Binding-site contacts:
Ligand atom O82 contacts residue TYR460 of chain 1.C at 3.1 Å.
Ligand atom C81 contacts residue TYR460 of chain 1.C at 2.5 Å (hydrophobic).
Ligand atom O43 contacts residue SER732 of chain 1.C at 3.4 Å (h-bond).
Ligand atom C18 contacts residue TYR119 of chain 1.C at 3.3 Å (hydrophobic).
Ligand atom C15 contacts residue TYR460 of chain 1.C at 3.6 Å (hydrophobic).
Ligand atom C80 contacts residue TYR460 of chain 1.C at 2.6 Å (hydrophobic).
Ligand atom C41 contacts residue SER731 of chain 1.C at 3.3 Å.
Ligand atom O82 contacts residue ARG182 of chain 1.C at 3.4 Å (salt-bridge).
Ligand atom C19 contacts residue TYR118 of chain 1.C at 3.5 Å (hydrophobic).
Ligand atom C06 contacts residue GLU232 of chain 1.C at 3.4 Å.
Ligand atom O84 contacts residue HIS210 of chain 1.C at 3.6 Å.
Ligand atom O78 contacts residue GLN120 of chain 1.C at 2.2 Å (h-bond).
Ligand atom O82 contacts residue TYR119 of chain 1.C at 3.3 Å (h-bond).
Ligand atom C07 contacts residue GLU232 of chain 1.C at 3.5 Å.
Ligand atom O42 contacts residue SER731 of chain 1.C at 1.9 Å.
Ligand atom C85 contacts residue GLU232 of chain 1.C at 3.2 Å.
Ligand atom C71 contacts residue TYR118 of chain 1.C at 3.7 Å (hydrophobic).
Ligand atom C27 contacts residue GLN120 of chain 1.C at 3.0 Å.
Ligand atom O43 contacts residue SER731 of chain 1.C at 3.7 Å.
Ligand atom O84 contacts residue GLU232 of chain 1.C at 3.6 Å (salt-bridge).
Ligand atom C85 contacts residue TYR209 of chain 1.C at 3.5 Å (hydrophobic).
Ligand atom O42 contacts residue SER732 of chain 1.C at 3.5 Å (h-bond).
Ligand atom O53 contacts residue SER732 of chain 1.C at 3.5 Å.
Ligand atom C17 contacts residue TYR119 of chain 1.C at 2.7 Å (hydrophobic).
Ligand atom O77 contacts residue LYS729 of chain 1.C at 3.4 Å (salt-bridge).
Ligand atom C02 contacts residue GLY208 of chain 1.C at 3.5 Å.
Ligand atom C18 contacts residue TYR118 of chain 1.C at 3.4 Å (hydrophobic).
Ligand atom C80 contacts residue VAL459 of chain 1.C at 3.2 Å (hydrophobic).
Ligand atom C20 contacts residue TYR460 of chain 1.C at 3.6 Å (hydrophobic).
Ligand atom O72 contacts residue TYR118 of chain 1.C at 3.6 Å.
Ligand atom C18 contacts residue GLN120 of chain 1.C at 3.6 Å.
Ligand atom O42 contacts residue GLY730 of chain 1.C at 3.4 Å.
Ligand atom C13 contacts residue TYR460 of chain 1.C at 3.6 Å (hydrophobic).
Ligand atom C01 contacts residue LYS207 of chain 1.C at 3.4 Å.
Ligand atom C01 contacts residue GLY208 of chain 1.C at 2.3 Å.
Ligand atom O43 contacts residue GLY730 of chain 1.C at 3.1 Å (h-bond).
Ligand atom C24 contacts residue GLN120 of chain 1.C at 3.7 Å.
Ligand atom C80 contacts residue GLY461 of chain 1.C at 3.0 Å.
Ligand atom C14 contacts residue TYR460 of chain 1.C at 2.8 Å (hydrophobic).
Ligand atom C03 contacts residue GLY208 of chain 1.C at 2.9 Å.

Sequence of chain 1.C:
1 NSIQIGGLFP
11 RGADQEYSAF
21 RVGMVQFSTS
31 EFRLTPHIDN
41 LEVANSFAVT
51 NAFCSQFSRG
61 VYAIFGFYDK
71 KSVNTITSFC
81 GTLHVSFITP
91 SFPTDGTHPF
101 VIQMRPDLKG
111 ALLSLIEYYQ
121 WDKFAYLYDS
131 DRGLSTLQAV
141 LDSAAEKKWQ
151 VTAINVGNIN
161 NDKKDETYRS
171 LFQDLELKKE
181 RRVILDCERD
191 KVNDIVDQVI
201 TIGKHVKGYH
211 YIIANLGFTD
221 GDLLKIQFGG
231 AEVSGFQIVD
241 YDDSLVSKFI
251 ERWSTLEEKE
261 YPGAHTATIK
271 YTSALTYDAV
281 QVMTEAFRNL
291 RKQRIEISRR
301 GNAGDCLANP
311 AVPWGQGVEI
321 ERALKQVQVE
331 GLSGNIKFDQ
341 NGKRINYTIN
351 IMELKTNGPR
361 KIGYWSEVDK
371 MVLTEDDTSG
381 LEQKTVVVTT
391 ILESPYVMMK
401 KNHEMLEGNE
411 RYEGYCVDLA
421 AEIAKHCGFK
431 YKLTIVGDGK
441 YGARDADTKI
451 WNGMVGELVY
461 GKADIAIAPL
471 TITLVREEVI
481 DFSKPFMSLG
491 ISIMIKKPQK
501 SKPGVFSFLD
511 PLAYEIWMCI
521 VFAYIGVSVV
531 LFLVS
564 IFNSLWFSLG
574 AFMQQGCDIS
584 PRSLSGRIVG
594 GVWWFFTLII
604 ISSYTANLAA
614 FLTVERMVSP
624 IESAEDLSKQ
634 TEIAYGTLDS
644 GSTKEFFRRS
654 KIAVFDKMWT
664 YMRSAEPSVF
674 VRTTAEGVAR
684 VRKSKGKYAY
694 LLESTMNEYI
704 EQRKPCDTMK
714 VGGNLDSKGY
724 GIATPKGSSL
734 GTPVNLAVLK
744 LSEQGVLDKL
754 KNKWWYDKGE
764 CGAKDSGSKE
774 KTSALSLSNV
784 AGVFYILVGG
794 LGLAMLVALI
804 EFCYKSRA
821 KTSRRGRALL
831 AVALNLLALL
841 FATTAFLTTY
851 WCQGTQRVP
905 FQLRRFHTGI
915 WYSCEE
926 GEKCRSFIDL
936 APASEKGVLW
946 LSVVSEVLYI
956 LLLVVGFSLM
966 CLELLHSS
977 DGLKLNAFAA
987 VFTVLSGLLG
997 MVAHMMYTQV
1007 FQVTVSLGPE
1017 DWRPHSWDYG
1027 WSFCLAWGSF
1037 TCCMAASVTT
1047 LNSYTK

The small molecule below binds the protein below.
Small molecule (SMILES): C[C@@H]1CC[C@@]2(OC1)O[C@H]1[C@@H](O)[C@H]3[C@@H]4CC[C@H]5C[C@@H](O[C@@H]6O[C@H](CO)[C@H](O[C@@H]7O[C@H](CO)[C@@H](O)[C@H](O[C@@H]8OC[C@@H](O)[C@H](O)[C@H]8O)[C@H]7O[C@@H]7O[C@H](CO)[C@H](O)[C@H](O[C@@H]8O[C@H](CO)[C@@H](O)[C@H](O)[C@H]8O)[C@H]7O)[C@H](O)[C@H]6O)[C@H](O)C[C@]5(C)[C@H]4CC[C@]3(C)[C@H]1[C@@H]2C